Binding-site contacts:
Ligand atom O3 contacts residue ARG214 of chain 1.A at 3.9 Å.
Ligand atom C6 contacts residue ARG214 of chain 1.A at 3.5 Å.
Ligand atom O5 contacts residue ASN157 of chain 3.A at 2.4 Å (h-bond).
Ligand atom C7 contacts residue NAG2 of chain 3.J at 4.1 Å.
Ligand atom O4 contacts residue ASN217 of chain 1.A at 4.4 Å.
Ligand atom C7 contacts residue ARG214 of chain 1.A at 3.7 Å.
Ligand atom C4 contacts residue ASN157 of chain 3.A at 4.3 Å.
Ligand atom C4 contacts residue ARG214 of chain 1.A at 3.3 Å.
Ligand atom O5 contacts residue LEU236 of chain 3.A at 4.4 Å.
Ligand atom O4 contacts residue ARG214 of chain 1.A at 3.8 Å.
Ligand atom C2 contacts residue SER211 of chain 1.A at 4.3 Å.
Ligand atom C8 contacts residue ARG214 of chain 1.A at 3.9 Å.
Ligand atom N2 contacts residue ASN157 of chain 3.A at 2.9 Å (h-bond).
Ligand atom O6 contacts residue THR159 of chain 3.A at 3.2 Å.
Ligand atom C5 contacts residue ASN217 of chain 1.A at 4.1 Å.
Ligand atom C5 contacts residue ASN157 of chain 3.A at 3.7 Å.
Ligand atom C8 contacts residue ILE234 of chain 3.A at 4.3 Å (hydrophobic).
Ligand atom O7 contacts residue ARG214 of chain 1.A at 2.9 Å (salt-bridge).
Ligand atom C1 contacts residue ASN157 of chain 3.A at 1.4 Å.
Ligand atom C7 contacts residue NAG1 of chain 3.J at 4.2 Å.
Ligand atom C3 contacts residue ASN157 of chain 3.A at 3.8 Å.
Ligand atom C1 contacts residue ARG214 of chain 1.A at 3.5 Å.
Ligand atom C7 contacts residue SER211 of chain 1.A at 3.5 Å.
Ligand atom C6 contacts residue THR159 of chain 3.A at 3.7 Å.
Ligand atom O7 contacts residue ASN157 of chain 3.A at 3.8 Å.
Ligand atom C7 contacts residue ASN157 of chain 3.A at 3.5 Å.
Ligand atom C8 contacts residue PRO213 of chain 1.A at 4.1 Å (hydrophobic).
Ligand atom C8 contacts residue SER211 of chain 1.A at 2.9 Å.
Ligand atom O7 contacts residue NAG2 of chain 3.J at 3.7 Å.
Ligand atom O7 contacts residue PRO213 of chain 1.A at 3.8 Å.
Ligand atom C8 contacts residue NAG2 of chain 3.J at 3.6 Å.
Ligand atom C2 contacts residue ARG214 of chain 1.A at 3.4 Å.
Ligand atom C8 contacts residue NAG1 of chain 3.J at 3.7 Å.
Ligand atom N2 contacts residue SER211 of chain 1.A at 3.1 Å (h-bond).
Ligand atom O5 contacts residue ARG214 of chain 1.A at 2.8 Å (salt-bridge).
Ligand atom C3 contacts residue ARG214 of chain 1.A at 3.9 Å.
Ligand atom O7 contacts residue ARG212 of chain 1.A at 3.9 Å.
Ligand atom O6 contacts residue ARG214 of chain 1.A at 2.8 Å (salt-bridge).
Ligand atom C5 contacts residue ARG214 of chain 1.A at 3.4 Å.
Ligand atom C2 contacts residue ASN157 of chain 3.A at 2.5 Å.

The small molecule below binds the protein below.
Small molecule (SMILES): CC(=O)N[C@H]1[C@H](O[C@H]2[C@H](O)[C@@H](NC(C)=O)CO[C@@H]2CO)O[C@H](CO)[C@@H](O[C@@H]2O[C@H](CO)[C@@H](O)[C@H](O)[C@@H]2O)[C@@H]1O

Sequence of chain 3.A:
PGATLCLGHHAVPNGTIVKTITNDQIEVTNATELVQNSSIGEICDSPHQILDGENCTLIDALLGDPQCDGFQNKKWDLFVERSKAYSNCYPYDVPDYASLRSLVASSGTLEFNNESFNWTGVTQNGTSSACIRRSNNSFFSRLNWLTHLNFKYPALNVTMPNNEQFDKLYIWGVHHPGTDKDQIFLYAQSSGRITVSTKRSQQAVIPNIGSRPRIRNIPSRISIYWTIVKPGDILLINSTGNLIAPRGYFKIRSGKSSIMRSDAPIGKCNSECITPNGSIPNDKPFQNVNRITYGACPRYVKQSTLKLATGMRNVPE

Sequence of chain 1.A:
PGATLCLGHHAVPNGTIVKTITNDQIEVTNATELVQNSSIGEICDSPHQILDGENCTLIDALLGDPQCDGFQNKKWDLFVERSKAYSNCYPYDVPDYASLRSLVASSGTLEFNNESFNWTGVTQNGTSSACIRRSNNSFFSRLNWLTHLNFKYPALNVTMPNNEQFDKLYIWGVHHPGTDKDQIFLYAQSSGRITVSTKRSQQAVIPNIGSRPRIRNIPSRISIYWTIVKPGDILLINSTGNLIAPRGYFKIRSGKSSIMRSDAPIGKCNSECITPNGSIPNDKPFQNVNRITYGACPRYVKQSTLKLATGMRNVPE